A small-molecule ligand and the protein it binds are described below.
Small molecule (SMILES): CCCCCCCCCCCCOS(=O)(=O)O

Binding-site contacts:
Ligand atom C2 contacts residue LEU103 of chain 1.A at 3.5 Å (hydrophobic).
Ligand atom S contacts residue LYS69 of chain 1.A at 4.2 Å.
Ligand atom C10 contacts residue MET107 of chain 1.A at 3.6 Å (hydrophobic).
Ligand atom C5 contacts residue VAL92 of chain 1.A at 3.8 Å (hydrophobic).
Ligand atom O3S contacts residue LYS69 of chain 1.A at 3.1 Å.
Ligand atom C2 contacts residue PHE105 of chain 1.A at 4.0 Å (hydrophobic).
Ligand atom C2 contacts residue LEU54 of chain 1.A at 4.3 Å (hydrophobic).
Ligand atom C11 contacts residue ILE71 of chain 1.A at 3.7 Å (hydrophobic).
Ligand atom C11 contacts residue LEU58 of chain 1.A at 4.3 Å (hydrophobic).
Ligand atom C5 contacts residue PHE105 of chain 1.A at 3.8 Å (hydrophobic).
Ligand atom O3S contacts residue LYS60 of chain 1.A at 3.8 Å.
Ligand atom C8 contacts residue ILE84 of chain 1.A at 3.8 Å (hydrophobic).
Ligand atom C9 contacts residue LEU58 of chain 1.A at 3.9 Å (hydrophobic).
Ligand atom C4 contacts residue LEU46 of chain 1.A at 4.0 Å (hydrophobic).
Ligand atom C11 contacts residue LEU39 of chain 1.A at 4.3 Å (hydrophobic).
Ligand atom C10 contacts residue ILE84 of chain 1.A at 3.9 Å (hydrophobic).
Ligand atom C9 contacts residue VAL41 of chain 1.A at 3.9 Å (hydrophobic).
Ligand atom C1 contacts residue LEU39 of chain 1.A at 4.2 Å (hydrophobic).
Ligand atom O4 contacts residue ILE71 of chain 1.A at 3.4 Å.
Ligand atom C3 contacts residue LEU54 of chain 1.A at 3.6 Å (hydrophobic).
Ligand atom C8 contacts residue ILE71 of chain 1.A at 3.7 Å (hydrophobic).
Ligand atom C5 contacts residue ILE56 of chain 1.A at 3.7 Å (hydrophobic).
Ligand atom O4 contacts residue LYS69 of chain 1.A at 4.1 Å.
Ligand atom C7 contacts residue PHE105 of chain 1.A at 3.5 Å (hydrophobic).
Ligand atom C2 contacts residue LEU46 of chain 1.A at 4.2 Å (hydrophobic).
Ligand atom C7 contacts residue ILE56 of chain 1.A at 4.2 Å (hydrophobic).
Ligand atom C8 contacts residue LEU58 of chain 1.A at 4.1 Å (hydrophobic).
Ligand atom C2 contacts residue VAL94 of chain 1.A at 4.0 Å (hydrophobic).
Ligand atom C10 contacts residue ILE71 of chain 1.A at 3.8 Å (hydrophobic).
Ligand atom C9 contacts residue ILE71 of chain 1.A at 4.0 Å (hydrophobic).
Ligand atom C6 contacts residue PHE105 of chain 1.A at 3.7 Å (hydrophobic).
Ligand atom C3 contacts residue LEU46 of chain 1.A at 4.1 Å (hydrophobic).
Ligand atom C12 contacts residue ILE71 of chain 1.A at 3.9 Å (hydrophobic).
Ligand atom C8 contacts residue ILE56 of chain 1.A at 3.8 Å (hydrophobic).
Ligand atom C4 contacts residue PHE105 of chain 1.A at 3.8 Å (hydrophobic).
Ligand atom O2S contacts residue PRO38 of chain 1.A at 4.3 Å.
Ligand atom C3 contacts residue VAL92 of chain 1.A at 4.0 Å (hydrophobic).
Ligand atom C7 contacts residue VAL92 of chain 1.A at 4.3 Å (hydrophobic).
Ligand atom C6 contacts residue ILE56 of chain 1.A at 3.6 Å (hydrophobic).
Ligand atom O1S contacts residue LYS69 of chain 1.A at 4.2 Å.

Sequence of chain 1.A:
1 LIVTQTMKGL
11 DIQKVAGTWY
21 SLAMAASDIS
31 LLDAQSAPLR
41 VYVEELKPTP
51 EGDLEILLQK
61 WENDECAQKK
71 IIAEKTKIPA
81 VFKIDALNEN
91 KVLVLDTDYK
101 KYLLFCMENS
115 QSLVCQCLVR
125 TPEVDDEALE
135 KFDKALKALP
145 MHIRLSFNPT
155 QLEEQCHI